Sequence of chain 1.B:
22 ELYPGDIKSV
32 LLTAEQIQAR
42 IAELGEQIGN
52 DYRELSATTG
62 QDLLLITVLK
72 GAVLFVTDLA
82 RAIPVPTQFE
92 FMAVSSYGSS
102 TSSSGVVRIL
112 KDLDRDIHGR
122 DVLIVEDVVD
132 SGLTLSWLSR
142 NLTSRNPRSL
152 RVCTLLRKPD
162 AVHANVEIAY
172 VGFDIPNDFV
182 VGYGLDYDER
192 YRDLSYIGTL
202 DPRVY

This protein binds this small molecule.
Small molecule (SMILES): Nc1nc2c(ncn2[C@@H]2CNC[C@@H]2OCP(=O)(O)O)c(=O)[nH]1

Binding-site contacts:
Ligand atom OAE contacts residue SER132 of chain 1.B at 2.7 Å (h-bond).
Ligand atom OAD contacts residue SER132 of chain 1.B at 3.2 Å (h-bond).
Ligand atom OAE contacts residue ASP131 of chain 1.B at 3.2 Å.
Ligand atom CAI contacts residue VAL129 of chain 1.B at 3.5 Å (hydrophobic).
Ligand atom PAV contacts residue SER132 of chain 1.B at 3.6 Å.
Ligand atom PAV contacts residue GLY133 of chain 1.B at 3.6 Å.
Ligand atom N7 contacts residue ASP131 of chain 1.B at 4.1 Å.
Ligand atom C6 contacts residue VAL181 of chain 1.B at 3.5 Å (hydrophobic).
Ligand atom OAD contacts residue ASP131 of chain 1.B at 2.7 Å (salt-bridge).
Ligand atom C4 contacts residue PHE180 of chain 1.B at 3.8 Å (hydrophobic).
Ligand atom N1 contacts residue VAL181 of chain 1.B at 2.5 Å (h-bond).
Ligand atom OAD contacts residue VAL130 of chain 1.B at 3.6 Å.
Ligand atom N7 contacts residue LYS159 of chain 1.B at 3.4 Å (salt-bridge).
Ligand atom CAI contacts residue ASP131 of chain 1.B at 4.1 Å.
Ligand atom C8 contacts residue ASP131 of chain 1.B at 4.0 Å.
Ligand atom N1 contacts residue LEU186 of chain 1.B at 3.9 Å.
Ligand atom C5 contacts residue LYS159 of chain 1.B at 3.8 Å.
Ligand atom C2 contacts residue VAL181 of chain 1.B at 3.4 Å (hydrophobic).
Ligand atom OAC contacts residue SER132 of chain 1.B at 3.4 Å (h-bond).
Ligand atom C6 contacts residue PHE180 of chain 1.B at 3.6 Å (hydrophobic).
Ligand atom OAD contacts residue GLY133 of chain 1.B at 2.8 Å (h-bond).
Ligand atom N2 contacts residue ASP187 of chain 1.B at 2.7 Å (salt-bridge).
Ligand atom C2 contacts residue ASP187 of chain 1.B at 3.9 Å.
Ligand atom N2 contacts residue PHE180 of chain 1.B at 3.5 Å.
Ligand atom N2 contacts residue VAL181 of chain 1.B at 3.5 Å (h-bond).
Ligand atom O6 contacts residue LYS159 of chain 1.B at 2.7 Å (salt-bridge).
Ligand atom N3 contacts residue PHE180 of chain 1.B at 3.6 Å.
Ligand atom O6 contacts residue VAL181 of chain 1.B at 2.8 Å (h-bond).
Ligand atom O6 contacts residue ASP179 of chain 1.B at 3.7 Å.
Ligand atom OAC contacts residue GLY133 of chain 1.B at 3.6 Å.
Ligand atom N2 contacts residue LEU186 of chain 1.B at 3.6 Å.
Ligand atom C6 contacts residue LYS159 of chain 1.B at 3.7 Å.
Ligand atom O6 contacts residue PHE180 of chain 1.B at 3.4 Å.
Ligand atom C2 contacts residue PHE180 of chain 1.B at 3.4 Å (hydrophobic).
Ligand atom C5 contacts residue PHE180 of chain 1.B at 3.9 Å (hydrophobic).
Ligand atom OAC contacts residue LEU134 of chain 1.B at 4.2 Å.
Ligand atom OAE contacts residue GLY133 of chain 1.B at 3.6 Å.
Ligand atom OAD contacts residue VAL129 of chain 1.B at 4.0 Å.
Ligand atom N1 contacts residue PHE180 of chain 1.B at 3.5 Å.
Ligand atom PAV contacts residue ASP131 of chain 1.B at 3.6 Å.